Binding-site contacts:
Ligand atom C12 contacts residue GLY461 of chain 1.A at 2.9 Å.
Ligand atom C19 contacts residue THR204 of chain 1.A at 4.2 Å.
Ligand atom C20 contacts residue PHE37 of chain 1.A at 3.4 Å (hydrophobic).
Ligand atom C11 contacts residue GLY461 of chain 1.A at 3.4 Å.
Ligand atom C31 contacts residue PHE200 of chain 1.A at 3.5 Å (hydrophobic).
Ligand atom C45 contacts residue ALA285 of chain 1.A at 3.5 Å (hydrophobic).
Ligand atom O46 contacts residue ARG85 of chain 1.A at 3.1 Å.
Ligand atom C24 contacts residue ARG86 of chain 1.A at 4.0 Å.
Ligand atom C08 contacts residue PHE37 of chain 1.A at 3.9 Å (hydrophobic).
Ligand atom C49 contacts residue HEM1 of chain 1.B at 2.9 Å.
Ligand atom C22 contacts residue PHE88 of chain 1.A at 3.0 Å (hydrophobic).
Ligand atom C05 contacts residue ARG352 of chain 1.A at 3.7 Å.
Ligand atom C25 contacts residue PHE88 of chain 1.A at 3.0 Å (hydrophobic).
Ligand atom C02 contacts residue PHE37 of chain 1.A at 4.1 Å (hydrophobic).
Ligand atom C49 contacts residue THR289 of chain 1.A at 3.6 Å.
Ligand atom C40 contacts residue ARG85 of chain 1.A at 3.9 Å.
Ligand atom C28 contacts residue PHE200 of chain 1.A at 4.0 Å (hydrophobic).
Ligand atom C50 contacts residue ILE349 of chain 1.A at 4.1 Å (hydrophobic).
Ligand atom N39 contacts residue ARG85 of chain 1.A at 3.9 Å.
Ligand atom C17 contacts residue PHE37 of chain 1.A at 3.6 Å (hydrophobic).
Ligand atom C26 contacts residue PHE88 of chain 1.A at 3.8 Å (hydrophobic).
Ligand atom C42 contacts residue HEM1 of chain 1.B at 3.9 Å.
Ligand atom C44 contacts residue ALA285 of chain 1.A at 3.8 Å (hydrophobic).
Ligand atom C25 contacts residue PRO87 of chain 1.A at 3.7 Å (hydrophobic).
Ligand atom C27 contacts residue PHE200 of chain 1.A at 4.1 Å (hydrophobic).
Ligand atom C47 contacts residue HEM1 of chain 1.B at 3.0 Å.
Ligand atom C11 contacts residue PHE37 of chain 1.A at 3.1 Å (hydrophobic).
Ligand atom C09 contacts residue GLY461 of chain 1.A at 3.3 Å.
Ligand atom S43 contacts residue SER99 of chain 1.A at 3.8 Å.
Ligand atom C04 contacts residue GLU354 of chain 1.A at 3.5 Å.
Ligand atom C47 contacts residue ALA285 of chain 1.A at 3.1 Å (hydrophobic).
Ligand atom C25 contacts residue ARG86 of chain 1.A at 3.8 Å.
Ligand atom N48 contacts residue HEM1 of chain 1.B at 2.0 Å.
Ligand atom C16 contacts residue THR204 of chain 1.A at 4.0 Å.
Ligand atom C05 contacts residue GLU354 of chain 1.A at 3.8 Å.
Ligand atom C22 contacts residue ARG86 of chain 1.A at 4.0 Å.
Ligand atom C12 contacts residue PHE37 of chain 1.A at 3.3 Å (hydrophobic).
Ligand atom C24 contacts residue PHE88 of chain 1.A at 3.8 Å (hydrophobic).
Ligand atom C50 contacts residue THR289 of chain 1.A at 3.4 Å.
Ligand atom N48 contacts residue ALA285 of chain 1.A at 3.6 Å.

This small molecule binds to this protein.
Small molecule (SMILES): O=C(CCSCc1cccnc1)NCc1ccc2-c3ccccn3->[Ir]34(c5ccccc5-c5ccccn->35)(c3ccccc3-c3ccccn->43)<-n2c1

Sequence of chain 1.A:
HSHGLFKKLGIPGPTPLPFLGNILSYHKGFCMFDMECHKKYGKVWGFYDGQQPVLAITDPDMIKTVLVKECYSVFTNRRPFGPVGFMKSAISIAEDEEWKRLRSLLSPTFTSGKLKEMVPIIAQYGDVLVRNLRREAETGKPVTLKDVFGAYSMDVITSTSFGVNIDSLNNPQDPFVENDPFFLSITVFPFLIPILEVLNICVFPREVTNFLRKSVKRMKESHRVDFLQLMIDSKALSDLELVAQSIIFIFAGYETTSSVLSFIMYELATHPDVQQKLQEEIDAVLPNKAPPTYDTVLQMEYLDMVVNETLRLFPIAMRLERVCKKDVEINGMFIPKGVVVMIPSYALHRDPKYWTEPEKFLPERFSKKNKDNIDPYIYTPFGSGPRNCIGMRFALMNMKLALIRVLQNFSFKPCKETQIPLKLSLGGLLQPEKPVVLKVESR